Sequence of chain 1.E:
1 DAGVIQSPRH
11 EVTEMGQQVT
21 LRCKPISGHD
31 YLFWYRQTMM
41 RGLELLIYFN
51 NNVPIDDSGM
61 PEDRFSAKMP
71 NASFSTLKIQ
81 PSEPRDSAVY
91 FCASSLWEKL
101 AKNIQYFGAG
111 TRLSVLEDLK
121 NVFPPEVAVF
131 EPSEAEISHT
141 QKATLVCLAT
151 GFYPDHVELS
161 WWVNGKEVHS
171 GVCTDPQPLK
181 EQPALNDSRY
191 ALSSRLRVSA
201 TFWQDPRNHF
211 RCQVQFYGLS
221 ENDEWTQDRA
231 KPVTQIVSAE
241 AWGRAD

The protein below binds the small molecule below.
Small molecule (SMILES): CSCC[C@H](N)C(=O)N[C@H](C(=O)N[C@@H](CC1=c2ccccc2=NC1)C(=O)NCC(=O)N1CCC[C@H]1C(=O)N[C@@H](CC(=O)O)C(=O)N1CCC[C@H]1C(=O)N[C@@H](CC(C)C)C(=O)N[C@@H](Cc1ccc(O)cc1)C(=O)N[C@H](C(=O)O)C(C)C)C(C)C

Binding-site contacts:
Ligand atom OD1 contacts residue TYR95 of chain 1.D at 2.4 Å (h-bond).
Ligand atom N contacts residue TYR99 of chain 1.A at 3.0 Å (h-bond).
Ligand atom OH contacts residue ASN51 of chain 1.E at 3.1 Å (h-bond).
Ligand atom OH contacts residue ASP30 of chain 1.E at 2.6 Å (salt-bridge).
Ligand atom O contacts residue TRP97 of chain 1.E at 2.9 Å (h-bond).
Ligand atom OXT contacts residue THR143 of chain 1.A at 2.7 Å (h-bond).
Ligand atom CA contacts residue ASP92 of chain 1.D at 3.2 Å.
Ligand atom C contacts residue ASP92 of chain 1.D at 2.8 Å.
Ligand atom CD2 contacts residue LEU156 of chain 1.A at 3.3 Å (hydrophobic).
Ligand atom CG contacts residue GLU63 of chain 1.A at 3.4 Å.
Ligand atom CE3 contacts residue LEU156 of chain 1.A at 3.4 Å (hydrophobic).
Ligand atom O contacts residue HIS70 of chain 1.A at 3.1 Å (h-bond).
Ligand atom O contacts residue THR73 of chain 1.A at 3.3 Å (h-bond).
Ligand atom CZ3 contacts residue LEU156 of chain 1.A at 3.4 Å (hydrophobic).
Ligand atom OD2 contacts residue TYR31 of chain 1.E at 2.4 Å (h-bond).
Ligand atom CE2 contacts residue LEU156 of chain 1.A at 3.4 Å (hydrophobic).
Ligand atom CE contacts residue TRP167 of chain 1.A at 3.1 Å (hydrophobic).
Ligand atom CH2 contacts residue LEU156 of chain 1.A at 3.5 Å (hydrophobic).
Ligand atom N contacts residue ASP77 of chain 1.A at 3.0 Å (salt-bridge).
Ligand atom O contacts residue LYS146 of chain 1.A at 3.4 Å.
Ligand atom N contacts residue TYR7 of chain 1.A at 3.0 Å (h-bond).
Ligand atom CB contacts residue TYR99 of chain 1.A at 3.5 Å (hydrophobic).
Ligand atom CG contacts residue TYR31 of chain 1.E at 3.4 Å (hydrophobic).
Ligand atom CG contacts residue TYR95 of chain 1.D at 3.5 Å (hydrophobic).
Ligand atom N contacts residue TYR171 of chain 1.A at 2.8 Å (h-bond).
Ligand atom CG1 contacts residue TYR7 of chain 1.A at 3.4 Å (hydrophobic).
Ligand atom CG2 contacts residue LYS66 of chain 1.A at 3.4 Å.
Ligand atom O contacts residue TRP147 of chain 1.A at 2.9 Å (h-bond).
Ligand atom N contacts residue GLU63 of chain 1.A at 3.0 Å (salt-bridge).
Ligand atom OXT contacts residue TYR84 of chain 1.A at 3.4 Å (h-bond).
Ligand atom O contacts residue TYR159 of chain 1.A at 2.5 Å (h-bond).
Ligand atom CG2 contacts residue GLU63 of chain 1.A at 3.5 Å.
Ligand atom N contacts residue ASP92 of chain 1.D at 2.9 Å (salt-bridge).
Ligand atom OD1 contacts residue TRP97 of chain 1.E at 2.9 Å (h-bond).
Ligand atom CA contacts residue ASP77 of chain 1.A at 3.3 Å.
Ligand atom CA contacts residue ASP92 of chain 1.D at 3.2 Å.
Ligand atom O contacts residue ASP92 of chain 1.D at 3.2 Å (salt-bridge).
Ligand atom CZ2 contacts residue LEU156 of chain 1.A at 3.5 Å (hydrophobic).
Ligand atom O contacts residue LYS66 of chain 1.A at 3.0 Å (salt-bridge).
Ligand atom O contacts residue LYS146 of chain 1.A at 3.5 Å.

Sequence of chain 1.A:
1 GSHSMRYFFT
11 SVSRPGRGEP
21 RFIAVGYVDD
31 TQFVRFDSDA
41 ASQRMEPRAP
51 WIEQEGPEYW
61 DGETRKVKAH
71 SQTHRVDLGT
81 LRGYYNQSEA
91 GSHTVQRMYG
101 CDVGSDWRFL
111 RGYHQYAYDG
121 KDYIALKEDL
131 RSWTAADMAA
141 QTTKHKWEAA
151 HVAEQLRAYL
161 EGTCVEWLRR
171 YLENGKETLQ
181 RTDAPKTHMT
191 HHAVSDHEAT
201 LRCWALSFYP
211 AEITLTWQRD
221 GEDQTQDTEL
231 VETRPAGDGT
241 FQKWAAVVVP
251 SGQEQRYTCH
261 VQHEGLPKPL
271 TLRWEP

Sequence of chain 1.D:
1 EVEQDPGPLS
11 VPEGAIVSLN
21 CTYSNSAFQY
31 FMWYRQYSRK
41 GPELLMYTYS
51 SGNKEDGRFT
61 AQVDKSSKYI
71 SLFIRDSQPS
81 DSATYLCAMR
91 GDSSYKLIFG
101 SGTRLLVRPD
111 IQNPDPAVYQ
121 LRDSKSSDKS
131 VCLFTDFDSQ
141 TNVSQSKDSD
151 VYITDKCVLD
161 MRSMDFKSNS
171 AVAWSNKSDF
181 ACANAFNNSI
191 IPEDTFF